This protein binds this small molecule.
Small molecule (SMILES): CC(=O)N[C@@H]1[C@@H](O)[C@H](O)[C@@H](CO)O[C@H]1O

Sequence of chain 1.C:
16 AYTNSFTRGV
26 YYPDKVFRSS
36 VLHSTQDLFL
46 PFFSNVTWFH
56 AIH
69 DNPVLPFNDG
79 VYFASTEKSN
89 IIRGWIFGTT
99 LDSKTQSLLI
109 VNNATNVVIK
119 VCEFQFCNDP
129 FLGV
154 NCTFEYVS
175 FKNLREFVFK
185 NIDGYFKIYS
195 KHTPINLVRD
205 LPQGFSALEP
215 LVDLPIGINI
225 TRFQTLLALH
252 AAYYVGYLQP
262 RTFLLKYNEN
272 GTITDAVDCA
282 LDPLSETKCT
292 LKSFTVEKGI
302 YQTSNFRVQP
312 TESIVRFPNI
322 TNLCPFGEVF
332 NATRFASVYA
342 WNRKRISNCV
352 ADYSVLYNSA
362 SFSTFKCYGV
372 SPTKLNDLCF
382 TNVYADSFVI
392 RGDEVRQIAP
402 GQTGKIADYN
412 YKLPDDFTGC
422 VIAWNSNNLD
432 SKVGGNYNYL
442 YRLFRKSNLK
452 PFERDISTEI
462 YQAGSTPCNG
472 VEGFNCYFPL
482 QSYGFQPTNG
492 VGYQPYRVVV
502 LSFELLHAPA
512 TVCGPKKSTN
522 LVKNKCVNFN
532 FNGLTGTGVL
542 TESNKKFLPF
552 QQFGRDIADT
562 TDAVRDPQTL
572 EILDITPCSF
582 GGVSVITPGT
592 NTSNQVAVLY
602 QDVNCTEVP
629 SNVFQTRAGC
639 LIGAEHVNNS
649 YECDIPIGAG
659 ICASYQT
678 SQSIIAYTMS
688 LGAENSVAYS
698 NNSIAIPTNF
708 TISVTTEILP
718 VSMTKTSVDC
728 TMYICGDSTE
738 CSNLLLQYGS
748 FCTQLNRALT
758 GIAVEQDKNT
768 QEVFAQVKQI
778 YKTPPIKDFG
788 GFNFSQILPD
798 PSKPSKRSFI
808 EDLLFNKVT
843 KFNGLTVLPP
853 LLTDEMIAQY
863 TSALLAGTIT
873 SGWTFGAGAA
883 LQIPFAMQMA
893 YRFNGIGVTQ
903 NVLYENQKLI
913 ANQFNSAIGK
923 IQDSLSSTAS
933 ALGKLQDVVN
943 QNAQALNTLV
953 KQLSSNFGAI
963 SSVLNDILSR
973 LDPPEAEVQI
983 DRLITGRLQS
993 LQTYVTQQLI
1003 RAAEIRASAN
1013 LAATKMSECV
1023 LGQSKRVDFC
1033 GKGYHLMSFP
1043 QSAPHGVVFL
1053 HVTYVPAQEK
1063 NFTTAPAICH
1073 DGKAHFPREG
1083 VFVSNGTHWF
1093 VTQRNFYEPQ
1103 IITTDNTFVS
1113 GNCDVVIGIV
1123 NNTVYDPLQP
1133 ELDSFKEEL

Binding-site contacts:
Ligand atom O7 contacts residue ASN271 of chain 1.C at 3.5 Å (h-bond).
Ligand atom C1 contacts residue ASN271 of chain 1.C at 1.4 Å.
Ligand atom O5 contacts residue ASN271 of chain 1.C at 2.4 Å (h-bond).
Ligand atom C7 contacts residue ASN269 of chain 1.C at 4.2 Å.
Ligand atom C2 contacts residue ASN271 of chain 1.C at 2.5 Å.
Ligand atom C8 contacts residue ASN271 of chain 1.C at 4.0 Å.
Ligand atom C8 contacts residue ASN269 of chain 1.C at 4.1 Å.
Ligand atom C5 contacts residue ASN271 of chain 1.C at 3.7 Å.
Ligand atom C8 contacts residue GLU270 of chain 1.C at 3.4 Å.
Ligand atom C7 contacts residue ASN271 of chain 1.C at 3.4 Å.
Ligand atom C3 contacts residue ASN271 of chain 1.C at 3.8 Å.
Ligand atom N2 contacts residue ASN271 of chain 1.C at 2.9 Å (h-bond).
Ligand atom C4 contacts residue ASN271 of chain 1.C at 4.2 Å.
Ligand atom O7 contacts residue ASN269 of chain 1.C at 3.6 Å.